Sequence of chain 1.A:
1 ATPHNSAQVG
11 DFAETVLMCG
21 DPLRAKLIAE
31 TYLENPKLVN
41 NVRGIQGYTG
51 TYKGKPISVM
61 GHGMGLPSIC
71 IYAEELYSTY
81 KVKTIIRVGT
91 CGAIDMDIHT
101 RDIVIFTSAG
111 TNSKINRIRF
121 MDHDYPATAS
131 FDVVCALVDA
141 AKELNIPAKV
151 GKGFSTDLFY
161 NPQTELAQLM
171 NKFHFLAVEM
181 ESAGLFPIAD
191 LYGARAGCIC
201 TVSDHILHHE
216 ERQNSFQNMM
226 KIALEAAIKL

Sequence of chain 5.A:
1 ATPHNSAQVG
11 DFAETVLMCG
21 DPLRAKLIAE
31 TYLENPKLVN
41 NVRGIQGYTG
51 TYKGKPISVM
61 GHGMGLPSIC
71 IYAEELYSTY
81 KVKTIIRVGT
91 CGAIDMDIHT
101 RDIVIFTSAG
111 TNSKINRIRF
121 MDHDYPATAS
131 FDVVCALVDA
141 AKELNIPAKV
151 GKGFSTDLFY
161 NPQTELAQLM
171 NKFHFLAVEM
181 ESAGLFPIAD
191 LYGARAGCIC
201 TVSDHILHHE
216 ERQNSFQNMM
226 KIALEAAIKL

A small-molecule ligand and the protein it binds are described below.
Small molecule (SMILES): Nc1nc(F)nc2c1ncn2[C@H]1C[C@H](O)[C@@H](CO)O1

Binding-site contacts:
Ligand atom O5' contacts residue HIS4 of chain 5.A at 2.6 Å (h-bond).
Ligand atom C2 contacts residue PHE159 of chain 1.A at 3.6 Å (hydrophobic).
Ligand atom C2' contacts residue MET180 of chain 1.A at 3.6 Å (hydrophobic).
Ligand atom N6 contacts residue GLY92 of chain 1.A at 3.2 Å.
Ligand atom F contacts residue VAL178 of chain 1.A at 3.4 Å.
Ligand atom N7 contacts residue GLY92 of chain 1.A at 3.5 Å (h-bond).
Ligand atom C5 contacts residue VAL178 of chain 1.A at 3.9 Å (hydrophobic).
Ligand atom N7 contacts residue SER203 of chain 1.A at 3.6 Å.
Ligand atom C2' contacts residue GLU179 of chain 1.A at 3.8 Å.
Ligand atom C6 contacts residue GLY92 of chain 1.A at 3.6 Å.
Ligand atom N3 contacts residue PHE159 of chain 1.A at 3.9 Å.
Ligand atom O4' contacts residue ARG43 of chain 5.A at 3.3 Å (salt-bridge).
Ligand atom N3 contacts residue VAL178 of chain 1.A at 3.8 Å.
Ligand atom C5 contacts residue GLY92 of chain 1.A at 3.5 Å.
Ligand atom C5' contacts residue MET180 of chain 1.A at 3.8 Å (hydrophobic).
Ligand atom O5' contacts residue PHE159 of chain 1.A at 3.5 Å.
Ligand atom N1 contacts residue PHE159 of chain 1.A at 3.7 Å.
Ligand atom C5 contacts residue CYS91 of chain 1.A at 3.8 Å (hydrophobic).
Ligand atom C8 contacts residue CYS91 of chain 1.A at 3.5 Å (hydrophobic).
Ligand atom C4 contacts residue VAL178 of chain 1.A at 3.8 Å (hydrophobic).
Ligand atom O3' contacts residue MET64 of chain 1.A at 3.6 Å.
Ligand atom F contacts residue THR156 of chain 1.A at 3.3 Å.
Ligand atom C5' contacts residue HIS4 of chain 5.A at 3.7 Å.
Ligand atom C6 contacts residue PHE159 of chain 1.A at 3.8 Å (hydrophobic).
Ligand atom C3' contacts residue GLU181 of chain 1.A at 3.5 Å.
Ligand atom N9 contacts residue THR90 of chain 1.A at 3.7 Å.
Ligand atom C4' contacts residue ARG43 of chain 5.A at 3.6 Å.
Ligand atom N7 contacts residue CYS91 of chain 1.A at 3.3 Å.
Ligand atom C2' contacts residue GLU181 of chain 1.A at 3.8 Å.
Ligand atom O5' contacts residue ARG43 of chain 5.A at 3.6 Å.
Ligand atom C1' contacts residue THR90 of chain 1.A at 3.5 Å.
Ligand atom F contacts residue MET180 of chain 1.A at 3.9 Å.
Ligand atom C8 contacts residue THR90 of chain 1.A at 3.3 Å.
Ligand atom C5' contacts residue MET64 of chain 1.A at 3.9 Å (hydrophobic).
Ligand atom O3' contacts residue GLU181 of chain 1.A at 2.6 Å (salt-bridge).
Ligand atom C5' contacts residue PHE159 of chain 1.A at 3.7 Å (hydrophobic).
Ligand atom C3' contacts residue MET180 of chain 1.A at 3.7 Å (hydrophobic).
Ligand atom C2 contacts residue VAL178 of chain 1.A at 3.9 Å (hydrophobic).
Ligand atom N3 contacts residue GLU179 of chain 1.A at 3.8 Å.
Ligand atom F contacts residue PHE159 of chain 1.A at 3.6 Å.